Sequence of chain 1.B:
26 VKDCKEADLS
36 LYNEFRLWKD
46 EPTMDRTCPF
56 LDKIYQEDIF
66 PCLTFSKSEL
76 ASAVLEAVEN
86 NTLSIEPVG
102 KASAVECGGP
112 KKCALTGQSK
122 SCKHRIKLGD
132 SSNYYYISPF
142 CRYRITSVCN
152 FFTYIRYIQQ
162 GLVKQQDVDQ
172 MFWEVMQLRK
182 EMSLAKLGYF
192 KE

A protein and the small-molecule ligand that binds it are described below.
Small molecule (SMILES): Nc1nc2c(ncn2[C@@H]2O[C@H](CO[P](=O)(O)O[P](=O)(O)NP(=O)(O)O)[C@@H](O)[C@H]2O)c(=O)[nH]1

Binding-site contacts:
Ligand atom O3' contacts residue LEU39 of chain 1.A at 2.8 Å (h-bond).
Ligand atom O2B contacts residue MG1 of chain 1.Z at 1.9 Å.
Ligand atom O3A contacts residue GLY24 of chain 1.A at 3.1 Å (h-bond).
Ligand atom N3B contacts residue GLY22 of chain 1.A at 3.3 Å (h-bond).
Ligand atom O2' contacts residue ASN38 of chain 1.A at 2.9 Å (h-bond).
Ligand atom O1G contacts residue SER43 of chain 1.A at 3.0 Å (h-bond).
Ligand atom O5' contacts residue SER41 of chain 1.A at 3.5 Å (h-bond).
Ligand atom O1B contacts residue LYS25 of chain 1.A at 2.9 Å (salt-bridge).
Ligand atom O2' contacts residue PHE37 of chain 1.A at 3.4 Å.
Ligand atom N2 contacts residue ASP128 of chain 1.A at 2.9 Å (salt-bridge).
Ligand atom O1B contacts residue GLY22 of chain 1.A at 3.4 Å (h-bond).
Ligand atom N2 contacts residue LEU157 of chain 1.A at 3.5 Å.
Ligand atom O1A contacts residue GLY24 of chain 1.A at 3.2 Å.
Ligand atom O1B contacts residue GLY24 of chain 1.A at 3.2 Å (h-bond).
Ligand atom O2B contacts residue SER26 of chain 1.A at 2.7 Å (h-bond).
Ligand atom O2' contacts residue LEU39 of chain 1.A at 2.9 Å (h-bond).
Ligand atom O6 contacts residue ALA156 of chain 1.A at 2.8 Å (h-bond).
Ligand atom O4' contacts residue LYS126 of chain 1.A at 3.4 Å (salt-bridge).
Ligand atom N1 contacts residue ASP128 of chain 1.A at 2.5 Å (salt-bridge).
Ligand atom O2A contacts residue SER41 of chain 1.A at 3.1 Å (h-bond).
Ligand atom C2 contacts residue ASP128 of chain 1.A at 3.4 Å.
Ligand atom C6 contacts residue LYS126 of chain 1.A at 3.5 Å.
Ligand atom O2G contacts residue GLY70 of chain 1.A at 2.9 Å (h-bond).
Ligand atom O3G contacts residue MG1 of chain 1.Z at 1.9 Å.
Ligand atom O6 contacts residue ASP128 of chain 1.A at 3.4 Å (salt-bridge).
Ligand atom N1 contacts residue LEU157 of chain 1.A at 3.4 Å.
Ligand atom O1A contacts residue ASN27 of chain 1.A at 2.7 Å (h-bond).
Ligand atom C3' contacts residue SER41 of chain 1.A at 3.5 Å.
Ligand atom PG contacts residue MG1 of chain 1.Z at 3.0 Å.
Ligand atom O3G contacts residue THR44 of chain 1.A at 2.5 Å (h-bond).
Ligand atom O1A contacts residue SER26 of chain 1.A at 3.5 Å (h-bond).
Ligand atom O2G contacts residue LYS25 of chain 1.A at 2.6 Å (salt-bridge).
Ligand atom C6 contacts residue ASP128 of chain 1.A at 3.4 Å.
Ligand atom O6 contacts residue LEU157 of chain 1.A at 3.1 Å (h-bond).
Ligand atom N2 contacts residue TYR158 of chain 1.B at 3.5 Å (h-bond).
Ligand atom N7 contacts residue ASN125 of chain 1.A at 3.3 Å (h-bond).
Ligand atom O1G contacts residue SER21 of chain 1.A at 2.8 Å (h-bond).
Ligand atom PB contacts residue MG1 of chain 1.Z at 3.1 Å.
Ligand atom N2 contacts residue LEU129 of chain 1.A at 3.4 Å.
Ligand atom N3B contacts residue MG1 of chain 1.Z at 3.1 Å.

Sequence of chain 1.A:
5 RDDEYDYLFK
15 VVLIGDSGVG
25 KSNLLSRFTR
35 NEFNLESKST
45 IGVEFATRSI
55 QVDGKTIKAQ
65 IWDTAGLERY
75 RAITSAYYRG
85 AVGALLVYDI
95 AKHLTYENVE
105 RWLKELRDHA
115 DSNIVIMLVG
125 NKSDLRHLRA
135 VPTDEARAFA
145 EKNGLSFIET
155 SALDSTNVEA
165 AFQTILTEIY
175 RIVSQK